The small molecule below binds the protein below.
Small molecule (SMILES): CC(=O)N[C@@H]1[C@@H](O)[C@H](O)[C@@H](CO)O[C@H]1O

Sequence of chain 1.K:
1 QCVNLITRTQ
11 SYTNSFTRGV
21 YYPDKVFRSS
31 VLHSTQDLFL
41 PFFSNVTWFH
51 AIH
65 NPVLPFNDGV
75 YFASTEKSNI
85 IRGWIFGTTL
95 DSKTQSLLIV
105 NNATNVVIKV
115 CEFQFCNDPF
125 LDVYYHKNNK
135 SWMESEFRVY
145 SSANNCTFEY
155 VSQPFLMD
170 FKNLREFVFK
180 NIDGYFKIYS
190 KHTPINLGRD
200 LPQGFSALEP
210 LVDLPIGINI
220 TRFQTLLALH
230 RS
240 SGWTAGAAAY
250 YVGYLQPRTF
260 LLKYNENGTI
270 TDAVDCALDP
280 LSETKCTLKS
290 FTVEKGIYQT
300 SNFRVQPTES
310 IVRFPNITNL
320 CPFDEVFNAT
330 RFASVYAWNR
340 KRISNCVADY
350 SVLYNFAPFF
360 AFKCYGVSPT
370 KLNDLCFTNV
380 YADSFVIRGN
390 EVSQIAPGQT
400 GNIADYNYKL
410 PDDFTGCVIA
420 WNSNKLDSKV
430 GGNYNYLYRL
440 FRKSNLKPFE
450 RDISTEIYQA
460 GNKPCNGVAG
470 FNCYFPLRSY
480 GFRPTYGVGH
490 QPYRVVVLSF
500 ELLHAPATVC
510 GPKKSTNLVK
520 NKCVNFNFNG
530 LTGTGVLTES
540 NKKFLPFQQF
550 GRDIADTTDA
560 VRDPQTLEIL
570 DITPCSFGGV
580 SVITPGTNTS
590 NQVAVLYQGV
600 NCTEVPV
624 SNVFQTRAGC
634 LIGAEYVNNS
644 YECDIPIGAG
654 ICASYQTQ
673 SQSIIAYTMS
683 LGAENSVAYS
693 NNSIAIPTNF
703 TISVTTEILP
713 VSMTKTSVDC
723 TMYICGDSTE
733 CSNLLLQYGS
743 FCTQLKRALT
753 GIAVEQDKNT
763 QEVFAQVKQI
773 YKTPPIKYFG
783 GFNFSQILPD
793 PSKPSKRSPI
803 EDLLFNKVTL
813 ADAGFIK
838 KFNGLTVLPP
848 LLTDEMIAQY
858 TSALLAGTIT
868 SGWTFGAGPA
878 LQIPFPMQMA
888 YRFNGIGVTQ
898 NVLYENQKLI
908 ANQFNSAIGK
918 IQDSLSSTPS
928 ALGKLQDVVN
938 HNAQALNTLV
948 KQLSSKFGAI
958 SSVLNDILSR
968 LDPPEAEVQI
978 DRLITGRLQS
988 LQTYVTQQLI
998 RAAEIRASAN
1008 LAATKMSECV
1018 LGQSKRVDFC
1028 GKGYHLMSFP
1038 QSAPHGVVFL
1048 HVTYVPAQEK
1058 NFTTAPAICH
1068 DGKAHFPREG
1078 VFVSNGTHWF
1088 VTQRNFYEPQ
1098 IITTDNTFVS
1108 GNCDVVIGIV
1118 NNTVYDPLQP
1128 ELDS

Binding-site contacts:
Ligand atom C7 contacts residue ASN785 of chain 1.K at 3.1 Å.
Ligand atom C3 contacts residue ASN785 of chain 1.K at 3.9 Å.
Ligand atom C1 contacts residue ASN785 of chain 1.K at 1.4 Å.
Ligand atom O7 contacts residue ASN785 of chain 1.K at 4.0 Å.
Ligand atom C8 contacts residue ASN785 of chain 1.K at 3.5 Å.
Ligand atom C5 contacts residue SER787 of chain 1.K at 3.8 Å.
Ligand atom O5 contacts residue ASN785 of chain 1.K at 2.3 Å (h-bond).
Ligand atom N2 contacts residue ASN785 of chain 1.K at 2.5 Å (h-bond).
Ligand atom C2 contacts residue SER787 of chain 1.K at 4.4 Å.
Ligand atom C6 contacts residue GLN788 of chain 1.K at 4.2 Å.
Ligand atom C2 contacts residue ASN785 of chain 1.K at 2.6 Å.
Ligand atom O6 contacts residue SER787 of chain 1.K at 4.1 Å.
Ligand atom O6 contacts residue GLN788 of chain 1.K at 2.8 Å (h-bond).
Ligand atom C1 contacts residue SER787 of chain 1.K at 3.1 Å.
Ligand atom O5 contacts residue SER787 of chain 1.K at 3.4 Å (h-bond).
Ligand atom C4 contacts residue ASN785 of chain 1.K at 4.2 Å.
Ligand atom C5 contacts residue ASN785 of chain 1.K at 3.6 Å.